A small-molecule ligand and the protein it binds are described below.
Small molecule (SMILES): CC(=O)N[C@@H]1[C@@H](O)[C@H](O)[C@@H](CO)O[C@H]1O

Binding-site contacts:
Ligand atom O6 contacts residue ILE382 of chain 1.A at 3.5 Å.
Ligand atom C6 contacts residue SER381 of chain 1.A at 4.1 Å.
Ligand atom C5 contacts residue ASN379 of chain 1.A at 3.6 Å.
Ligand atom C7 contacts residue ASN379 of chain 1.A at 3.7 Å.
Ligand atom N2 contacts residue GLN375 of chain 1.A at 4.5 Å.
Ligand atom O6 contacts residue SER381 of chain 1.A at 4.4 Å.
Ligand atom C7 contacts residue GLN375 of chain 1.A at 4.2 Å.
Ligand atom C1 contacts residue ASN379 of chain 1.A at 1.4 Å.
Ligand atom O7 contacts residue LYS374 of chain 1.A at 4.2 Å.
Ligand atom O7 contacts residue ASN379 of chain 1.A at 4.0 Å.
Ligand atom O5 contacts residue ILE382 of chain 1.A at 3.4 Å.
Ligand atom C4 contacts residue ASN379 of chain 1.A at 4.1 Å.
Ligand atom C1 contacts residue GLN375 of chain 1.A at 4.0 Å.
Ligand atom C5 contacts residue SER381 of chain 1.A at 4.4 Å.
Ligand atom N2 contacts residue ASN379 of chain 1.A at 2.9 Å (h-bond).
Ligand atom O5 contacts residue SER381 of chain 1.A at 4.1 Å.
Ligand atom O6 contacts residue TYR371 of chain 1.A at 4.1 Å.
Ligand atom O6 contacts residue GLU385 of chain 1.A at 4.4 Å.
Ligand atom O7 contacts residue GLN375 of chain 1.A at 3.2 Å.
Ligand atom O3 contacts residue GLN375 of chain 1.A at 4.3 Å.
Ligand atom C5 contacts residue ILE382 of chain 1.A at 4.5 Å (hydrophobic).
Ligand atom C1 contacts residue ILE382 of chain 1.A at 4.2 Å (hydrophobic).
Ligand atom O5 contacts residue ASN379 of chain 1.A at 2.4 Å (h-bond).
Ligand atom C6 contacts residue ILE382 of chain 1.A at 4.5 Å (hydrophobic).
Ligand atom C1 contacts residue SER381 of chain 1.A at 4.1 Å.
Ligand atom C3 contacts residue ASN379 of chain 1.A at 3.7 Å.
Ligand atom C2 contacts residue GLN375 of chain 1.A at 4.1 Å.
Ligand atom C2 contacts residue ASN379 of chain 1.A at 2.3 Å.

Sequence of chain 1.A:
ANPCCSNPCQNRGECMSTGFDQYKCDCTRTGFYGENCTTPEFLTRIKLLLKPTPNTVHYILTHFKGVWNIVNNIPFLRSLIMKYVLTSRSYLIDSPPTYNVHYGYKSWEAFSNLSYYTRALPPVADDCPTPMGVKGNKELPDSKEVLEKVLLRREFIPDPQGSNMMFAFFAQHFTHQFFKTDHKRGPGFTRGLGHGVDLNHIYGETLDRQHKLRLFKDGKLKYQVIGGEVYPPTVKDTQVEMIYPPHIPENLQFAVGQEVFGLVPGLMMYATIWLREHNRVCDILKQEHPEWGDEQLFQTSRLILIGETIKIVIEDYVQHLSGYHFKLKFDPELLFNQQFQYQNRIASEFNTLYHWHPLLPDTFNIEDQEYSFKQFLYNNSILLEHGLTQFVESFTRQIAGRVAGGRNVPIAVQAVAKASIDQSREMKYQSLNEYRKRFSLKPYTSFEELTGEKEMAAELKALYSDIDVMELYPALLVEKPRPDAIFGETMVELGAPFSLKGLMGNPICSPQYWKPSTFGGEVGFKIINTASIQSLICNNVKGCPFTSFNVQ